Binding-site contacts:
Ligand atom C10 contacts residue 4AF258 of chain 1.B at 3.7 Å.
Ligand atom C20 contacts residue ASN412 of chain 1.B at 3.6 Å.
Ligand atom C3 contacts residue ALA263 of chain 1.B at 4.0 Å (hydrophobic).
Ligand atom C17 contacts residue 4AF258 of chain 1.B at 3.8 Å.
Ligand atom C2 contacts residue ALA263 of chain 1.B at 4.2 Å (hydrophobic).
Ligand atom O2 contacts residue VAL262 of chain 1.B at 4.0 Å.
Ligand atom C24 contacts residue ALA263 of chain 1.B at 4.1 Å (hydrophobic).
Ligand atom N1 contacts residue TRP94 of chain 1.B at 4.1 Å.
Ligand atom C15 contacts residue 4AF258 of chain 1.B at 4.1 Å.
Ligand atom C20 contacts residue PHE198 of chain 1.B at 3.6 Å (hydrophobic).
Ligand atom C19 contacts residue MET414 of chain 1.B at 4.0 Å (hydrophobic).
Ligand atom O2 contacts residue ALA263 of chain 1.B at 3.9 Å.
Ligand atom C24 contacts residue THR267 of chain 1.B at 3.8 Å.
Ligand atom C13 contacts residue LEU101 of chain 1.B at 4.0 Å (hydrophobic).
Ligand atom C17 contacts residue VAL262 of chain 1.B at 3.7 Å (hydrophobic).
Ligand atom C10 contacts residue PHE198 of chain 1.B at 3.9 Å (hydrophobic).
Ligand atom C1 contacts residue HEM1 of chain 1.H at 3.3 Å.
Ligand atom C6 contacts residue THR314 of chain 1.B at 3.8 Å.
Ligand atom C1 contacts residue ALA263 of chain 1.B at 3.4 Å (hydrophobic).
Ligand atom C2 contacts residue THR314 of chain 1.B at 4.0 Å.
Ligand atom C22 contacts residue ILE415 of chain 1.B at 3.5 Å (hydrophobic).
Ligand atom C11 contacts residue MET211 of chain 1.B at 4.0 Å (hydrophobic).
Ligand atom C7 contacts residue 4AF258 of chain 1.B at 3.6 Å.
Ligand atom C2 contacts residue LEU113 of chain 1.B at 3.7 Å (hydrophobic).
Ligand atom C13 contacts residue GLU105 of chain 1.B at 3.3 Å.
Ligand atom C25 contacts residue MET414 of chain 1.B at 4.0 Å (hydrophobic).
Ligand atom O6 contacts residue VAL199 of chain 1.B at 3.5 Å.
Ligand atom C14 contacts residue TYR315 of chain 1.B at 4.0 Å (hydrophobic).
Ligand atom C10 contacts residue MET211 of chain 1.B at 3.9 Å (hydrophobic).
Ligand atom C1 contacts residue THR267 of chain 1.B at 4.1 Å.
Ligand atom C14 contacts residue TRP94 of chain 1.B at 3.4 Å (hydrophobic).
Ligand atom O5 contacts residue GLU114 of chain 1.B at 4.0 Å.
Ligand atom C17 contacts residue PHE198 of chain 1.B at 4.0 Å (hydrophobic).
Ligand atom C20 contacts residue VAL199 of chain 1.B at 4.0 Å (hydrophobic).
Ligand atom C4 contacts residue THR314 of chain 1.B at 4.1 Å.
Ligand atom C21 contacts residue ILE415 of chain 1.B at 3.8 Å (hydrophobic).
Ligand atom O4 contacts residue 4AF258 of chain 1.B at 3.7 Å.
Ligand atom C5 contacts residue THR314 of chain 1.B at 4.0 Å.
Ligand atom C23 contacts residue ILE415 of chain 1.B at 4.1 Å (hydrophobic).
Ligand atom O1 contacts residue THR314 of chain 1.B at 3.4 Å.

This protein binds this small molecule.
Small molecule (SMILES): CC[C@H]1OC(=O)[C@H](C)[C@@H](O[C@H]2O[C@@H](C)C[C@@H](N(C)C)[C@@H]2O)[C@@H](C)C[C@H](C)C(=O)/C=C/[C@H]1C

Sequence of chain 1.B:
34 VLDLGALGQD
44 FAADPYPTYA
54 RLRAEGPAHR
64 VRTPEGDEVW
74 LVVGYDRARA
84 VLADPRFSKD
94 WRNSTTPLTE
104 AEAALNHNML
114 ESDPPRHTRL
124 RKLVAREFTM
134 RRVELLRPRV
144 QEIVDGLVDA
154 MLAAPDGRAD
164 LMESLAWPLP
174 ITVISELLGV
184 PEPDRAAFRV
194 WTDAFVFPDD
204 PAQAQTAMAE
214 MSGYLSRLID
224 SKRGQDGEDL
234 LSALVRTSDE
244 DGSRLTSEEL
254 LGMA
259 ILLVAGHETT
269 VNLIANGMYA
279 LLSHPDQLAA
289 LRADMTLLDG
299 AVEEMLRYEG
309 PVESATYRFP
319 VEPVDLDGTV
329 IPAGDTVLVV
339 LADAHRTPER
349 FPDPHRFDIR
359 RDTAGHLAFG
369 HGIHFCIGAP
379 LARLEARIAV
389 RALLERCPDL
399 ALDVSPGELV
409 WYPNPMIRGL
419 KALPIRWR